Sequence of chain 1.C:
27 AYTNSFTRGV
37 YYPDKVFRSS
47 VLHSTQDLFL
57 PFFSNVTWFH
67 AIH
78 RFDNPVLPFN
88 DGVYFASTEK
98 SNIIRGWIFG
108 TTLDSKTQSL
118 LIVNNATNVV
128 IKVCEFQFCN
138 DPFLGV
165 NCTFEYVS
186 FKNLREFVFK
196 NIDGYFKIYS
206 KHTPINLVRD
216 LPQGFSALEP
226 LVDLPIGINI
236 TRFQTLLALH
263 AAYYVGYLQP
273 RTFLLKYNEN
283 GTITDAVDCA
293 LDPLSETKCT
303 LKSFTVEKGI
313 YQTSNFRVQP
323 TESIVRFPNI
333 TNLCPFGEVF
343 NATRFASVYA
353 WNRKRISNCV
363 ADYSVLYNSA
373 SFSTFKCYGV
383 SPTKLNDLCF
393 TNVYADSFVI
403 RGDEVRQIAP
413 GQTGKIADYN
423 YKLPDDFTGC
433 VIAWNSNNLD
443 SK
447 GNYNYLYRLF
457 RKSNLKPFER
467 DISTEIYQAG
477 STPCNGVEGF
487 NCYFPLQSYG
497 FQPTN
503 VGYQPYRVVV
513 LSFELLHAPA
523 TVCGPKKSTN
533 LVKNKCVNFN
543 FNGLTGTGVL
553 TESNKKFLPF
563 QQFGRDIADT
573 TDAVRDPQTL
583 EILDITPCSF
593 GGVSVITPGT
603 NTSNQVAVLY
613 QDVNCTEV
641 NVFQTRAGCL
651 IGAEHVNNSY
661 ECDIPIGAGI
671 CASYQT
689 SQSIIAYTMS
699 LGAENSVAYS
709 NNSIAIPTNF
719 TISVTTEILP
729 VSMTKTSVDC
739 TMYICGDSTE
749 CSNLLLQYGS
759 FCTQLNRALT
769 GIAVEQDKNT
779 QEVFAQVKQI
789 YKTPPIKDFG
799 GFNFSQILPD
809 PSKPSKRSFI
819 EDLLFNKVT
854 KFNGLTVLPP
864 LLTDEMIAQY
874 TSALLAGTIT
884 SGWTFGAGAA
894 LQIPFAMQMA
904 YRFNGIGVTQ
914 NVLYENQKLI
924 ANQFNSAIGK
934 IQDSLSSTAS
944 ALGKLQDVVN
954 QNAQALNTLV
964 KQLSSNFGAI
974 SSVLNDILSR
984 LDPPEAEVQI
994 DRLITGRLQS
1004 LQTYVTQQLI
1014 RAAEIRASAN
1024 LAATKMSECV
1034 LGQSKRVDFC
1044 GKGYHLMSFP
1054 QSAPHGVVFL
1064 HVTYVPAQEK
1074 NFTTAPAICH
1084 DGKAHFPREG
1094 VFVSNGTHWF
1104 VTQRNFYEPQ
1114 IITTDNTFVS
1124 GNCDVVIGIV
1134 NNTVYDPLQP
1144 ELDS

A protein and the small-molecule ligand that binds it are described below.
Small molecule (SMILES): CC(=O)N[C@@H]1[C@@H](O)[C@H](O)[C@@H](CO)O[C@H]1O

Binding-site contacts:
Ligand atom C7 contacts residue ASN657 of chain 1.C at 3.1 Å.
Ligand atom N2 contacts residue ASN657 of chain 1.C at 2.8 Å (h-bond).
Ligand atom O7 contacts residue ASN657 of chain 1.C at 3.0 Å (h-bond).
Ligand atom O5 contacts residue ASN657 of chain 1.C at 2.4 Å (h-bond).
Ligand atom C5 contacts residue ASN657 of chain 1.C at 3.6 Å.
Ligand atom C2 contacts residue ASN657 of chain 1.C at 2.4 Å.
Ligand atom C4 contacts residue ASN657 of chain 1.C at 4.2 Å.
Ligand atom C8 contacts residue ASN657 of chain 1.C at 4.2 Å.
Ligand atom C3 contacts residue ASN657 of chain 1.C at 3.7 Å.
Ligand atom C1 contacts residue ASN657 of chain 1.C at 1.4 Å.